Sequence of chain 1.A:
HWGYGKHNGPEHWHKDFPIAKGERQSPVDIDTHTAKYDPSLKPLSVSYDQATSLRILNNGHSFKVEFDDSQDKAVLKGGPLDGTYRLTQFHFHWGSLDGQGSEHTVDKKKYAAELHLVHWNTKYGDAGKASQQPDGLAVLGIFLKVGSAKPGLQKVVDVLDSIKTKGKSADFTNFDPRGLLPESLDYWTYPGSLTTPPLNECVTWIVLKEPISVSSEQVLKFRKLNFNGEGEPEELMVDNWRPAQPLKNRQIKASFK

This protein binds this small molecule.
Small molecule (SMILES): CCCSc1c(F)c(F)c(S(N)(=O)=O)c(F)c1F

Binding-site contacts:
Ligand atom C9 contacts residue GLN92 of chain 1.A at 4.0 Å.
Ligand atom F18 contacts residue LEU197 of chain 1.A at 3.6 Å.
Ligand atom S1 contacts residue THR198 of chain 1.A at 3.9 Å.
Ligand atom C8 contacts residue LEU197 of chain 1.A at 4.0 Å (hydrophobic).
Ligand atom N2 contacts residue HIS119 of chain 1.A at 3.4 Å (h-bond).
Ligand atom O3 contacts residue HIS119 of chain 1.A at 3.4 Å (h-bond).
Ligand atom F18 contacts residue THR199 of chain 1.A at 2.9 Å.
Ligand atom F15 contacts residue GLN92 of chain 1.A at 3.3 Å.
Ligand atom F18 contacts residue PRO201 of chain 1.A at 3.9 Å.
Ligand atom F16 contacts residue HIS94 of chain 1.A at 3.5 Å.
Ligand atom F16 contacts residue GLN92 of chain 1.A at 3.8 Å.
Ligand atom S1 contacts residue HIS94 of chain 1.A at 3.8 Å.
Ligand atom O4 contacts residue LEU197 of chain 1.A at 3.3 Å.
Ligand atom C6 contacts residue THR199 of chain 1.A at 3.7 Å.
Ligand atom F18 contacts residue LML1 of chain 1.E at 3.7 Å.
Ligand atom O3 contacts residue ZN1 of chain 1.B at 3.0 Å.
Ligand atom C7 contacts residue THR199 of chain 1.A at 3.6 Å.
Ligand atom C7 contacts residue LEU197 of chain 1.A at 3.8 Å (hydrophobic).
Ligand atom F16 contacts residue VAL121 of chain 1.A at 3.0 Å.
Ligand atom F17 contacts residue THR199 of chain 1.A at 3.0 Å.
Ligand atom C6 contacts residue LEU197 of chain 1.A at 3.7 Å (hydrophobic).
Ligand atom C13 contacts residue SER134 of chain 1.A at 4.0 Å.
Ligand atom S11 contacts residue LML1 of chain 1.E at 3.4 Å (h-bond).
Ligand atom S1 contacts residue ZN1 of chain 1.B at 3.0 Å.
Ligand atom C5 contacts residue LEU197 of chain 1.A at 3.9 Å (hydrophobic).
Ligand atom O3 contacts residue HIS94 of chain 1.A at 3.2 Å.
Ligand atom C10 contacts residue LEU197 of chain 1.A at 3.9 Å (hydrophobic).
Ligand atom O4 contacts residue TRP208 of chain 1.A at 3.6 Å.
Ligand atom N2 contacts residue THR198 of chain 1.A at 2.9 Å (h-bond).
Ligand atom F18 contacts residue PRO200 of chain 1.A at 3.3 Å.
Ligand atom C7 contacts residue LML1 of chain 1.E at 3.9 Å.
Ligand atom N2 contacts residue ZN1 of chain 1.B at 1.9 Å.
Ligand atom O4 contacts residue THR198 of chain 1.A at 3.0 Å (h-bond).
Ligand atom F17 contacts residue THR198 of chain 1.A at 3.1 Å.
Ligand atom C8 contacts residue LML1 of chain 1.E at 3.8 Å.
Ligand atom N2 contacts residue HIS96 of chain 1.A at 3.3 Å (h-bond).
Ligand atom N2 contacts residue HIS94 of chain 1.A at 3.2 Å (h-bond).
Ligand atom C14 contacts residue SER134 of chain 1.A at 3.6 Å.
Ligand atom F17 contacts residue LEU197 of chain 1.A at 3.4 Å.
Ligand atom S1 contacts residue HIS119 of chain 1.A at 3.9 Å.